Binding-site contacts:
Ligand atom C5 contacts residue ARG69 of chain 1.B at 4.5 Å.
Ligand atom C2 contacts residue HIS32 of chain 1.B at 3.6 Å.
Ligand atom O1 contacts residue TYR200 of chain 1.B at 3.7 Å.
Ligand atom O2 contacts residue ASP33 of chain 1.B at 4.1 Å.
Ligand atom O6 contacts residue TYR200 of chain 1.B at 4.1 Å.
Ligand atom O5 contacts residue ARG163 of chain 1.B at 3.3 Å (salt-bridge).
Ligand atom O3 contacts residue PHE232 of chain 1.B at 3.9 Å.
Ligand atom O3 contacts residue ASP198 of chain 1.B at 2.9 Å (salt-bridge).
Ligand atom O3 contacts residue HIS32 of chain 1.B at 3.5 Å (h-bond).
Ligand atom O2 contacts residue HIS32 of chain 1.B at 2.8 Å (h-bond).
Ligand atom C1 contacts residue TYR200 of chain 1.B at 3.6 Å (hydrophobic).
Ligand atom C5 contacts residue ARG163 of chain 1.B at 4.1 Å.
Ligand atom C3 contacts residue TYR200 of chain 1.B at 3.9 Å (hydrophobic).
Ligand atom C5 contacts residue TYR200 of chain 1.B at 4.3 Å (hydrophobic).
Ligand atom O4 contacts residue TRP178 of chain 1.B at 3.9 Å.
Ligand atom O5 contacts residue LYS115 of chain 1.B at 3.4 Å.
Ligand atom C2 contacts residue ARG69 of chain 1.B at 4.0 Å.
Ligand atom C5 contacts residue ASP198 of chain 1.B at 4.2 Å.
Ligand atom C6 contacts residue ARG69 of chain 1.B at 4.2 Å.
Ligand atom C3 contacts residue ARG69 of chain 1.B at 4.0 Å.
Ligand atom C4 contacts residue ARG69 of chain 1.B at 3.5 Å.
Ligand atom O4 contacts residue ASP198 of chain 1.B at 2.6 Å (salt-bridge).
Ligand atom O4 contacts residue ARG163 of chain 1.B at 2.9 Å (salt-bridge).
Ligand atom O2 contacts residue ARG69 of chain 1.B at 2.8 Å (salt-bridge).
Ligand atom C3 contacts residue ASP198 of chain 1.B at 3.4 Å.
Ligand atom C4 contacts residue ASP198 of chain 1.B at 3.6 Å.
Ligand atom C3 contacts residue HIS32 of chain 1.B at 4.2 Å.
Ligand atom O3 contacts residue ARG69 of chain 1.B at 3.9 Å.
Ligand atom C2 contacts residue TYR200 of chain 1.B at 3.8 Å (hydrophobic).
Ligand atom O4 contacts residue ARG69 of chain 1.B at 4.4 Å.
Ligand atom C4 contacts residue ARG163 of chain 1.B at 3.9 Å.
Ligand atom O3 contacts residue TYR200 of chain 1.B at 4.3 Å.

Sequence of chain 1.B:
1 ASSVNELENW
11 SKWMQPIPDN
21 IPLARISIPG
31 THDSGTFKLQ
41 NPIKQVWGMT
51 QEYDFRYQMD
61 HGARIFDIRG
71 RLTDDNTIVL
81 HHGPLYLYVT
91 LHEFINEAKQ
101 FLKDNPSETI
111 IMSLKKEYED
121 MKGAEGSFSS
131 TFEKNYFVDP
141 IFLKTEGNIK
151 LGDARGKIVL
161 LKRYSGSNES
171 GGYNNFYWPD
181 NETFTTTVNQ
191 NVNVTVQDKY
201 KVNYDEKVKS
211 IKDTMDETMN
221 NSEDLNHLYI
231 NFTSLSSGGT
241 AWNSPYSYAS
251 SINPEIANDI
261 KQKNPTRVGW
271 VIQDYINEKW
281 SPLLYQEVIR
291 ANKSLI

This protein binds this small molecule.
Small molecule (SMILES): OC1C(O)C(O)C(O)C(O)C1O